The small molecule below binds the protein below.
Small molecule (SMILES): N[C@@H](Cc1c[nH]c[nH+]1)C(=O)O

Sequence of chain 1.A:
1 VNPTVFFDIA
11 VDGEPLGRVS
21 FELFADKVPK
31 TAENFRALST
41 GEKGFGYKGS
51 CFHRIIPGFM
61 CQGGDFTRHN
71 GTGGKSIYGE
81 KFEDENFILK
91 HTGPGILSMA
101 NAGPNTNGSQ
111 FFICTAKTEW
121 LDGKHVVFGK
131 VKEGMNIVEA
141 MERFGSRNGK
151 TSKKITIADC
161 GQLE

Binding-site contacts:
Ligand atom CB contacts residue PRO1 of chain 1.C at 3.3 Å (hydrophobic).
Ligand atom CB contacts residue HIS125 of chain 1.A at 4.0 Å.
Ligand atom CG contacts residue ASN101 of chain 1.A at 4.0 Å.
Ligand atom CD2 contacts residue ALA102 of chain 1.A at 4.0 Å (hydrophobic).
Ligand atom C contacts residue ASN101 of chain 1.A at 3.9 Å.
Ligand atom O contacts residue ALA100 of chain 1.A at 3.3 Å.
Ligand atom CA contacts residue ASN101 of chain 1.A at 3.6 Å.
Ligand atom C contacts residue PRO1 of chain 1.C at 1.3 Å (hydrophobic).
Ligand atom C contacts residue ALA100 of chain 1.A at 4.2 Å (hydrophobic).
Ligand atom CD2 contacts residue GLY103 of chain 1.A at 4.0 Å.
Ligand atom O contacts residue HIS125 of chain 1.A at 3.4 Å.
Ligand atom N contacts residue PRO1 of chain 1.C at 3.5 Å (h-bond).
Ligand atom CB contacts residue ASN101 of chain 1.A at 3.6 Å.
Ligand atom CA contacts residue PRO1 of chain 1.C at 2.5 Å (hydrophobic).
Ligand atom N contacts residue ASN101 of chain 1.A at 2.8 Å (h-bond).
Ligand atom NE2 contacts residue ALA102 of chain 1.A at 4.4 Å.
Ligand atom O contacts residue PRO1 of chain 1.C at 2.2 Å (h-bond).
Ligand atom C contacts residue HIS125 of chain 1.A at 3.8 Å.
Ligand atom O contacts residue ASN101 of chain 1.A at 3.0 Å (h-bond).
Ligand atom CD2 contacts residue ASN101 of chain 1.A at 3.7 Å.